The protein below binds the small molecule below.
Small molecule (SMILES): COc1cc(O)c(C(=O)c2ccccc2)cc1S(=O)(=O)O

Binding-site contacts:
Ligand atom O06 contacts residue HIS293 of chain 1.A at 3.3 Å (h-bond).
Ligand atom C13 contacts residue PHE273 of chain 1.A at 4.3 Å (hydrophobic).
Ligand atom C15 contacts residue ARG197 of chain 1.A at 3.8 Å.
Ligand atom O04 contacts residue GLN291 of chain 1.A at 2.5 Å (h-bond).
Ligand atom S01 contacts residue SER75 of chain 1.A at 3.3 Å (h-bond).
Ligand atom O07 contacts residue SER75 of chain 1.A at 2.5 Å (h-bond).
Ligand atom C11 contacts residue GLY274 of chain 1.A at 3.7 Å.
Ligand atom C14 contacts residue ARG323 of chain 1.A at 4.0 Å.
Ligand atom S01 contacts residue ARG323 of chain 1.A at 4.1 Å.
Ligand atom C14 contacts residue ARG197 of chain 1.A at 3.6 Å.
Ligand atom C10 contacts residue SER75 of chain 1.A at 4.4 Å.
Ligand atom O05 contacts residue ARG323 of chain 1.A at 3.6 Å (salt-bridge).
Ligand atom O06 contacts residue SER75 of chain 1.A at 3.0 Å (h-bond).
Ligand atom O04 contacts residue ARG323 of chain 1.A at 3.1 Å (salt-bridge).
Ligand atom C09 contacts residue ARG197 of chain 1.A at 4.2 Å.
Ligand atom O02 contacts residue VAL289 of chain 1.A at 4.3 Å.
Ligand atom C16 contacts residue VAL193 of chain 1.A at 4.2 Å (hydrophobic).
Ligand atom O05 contacts residue ARG197 of chain 1.A at 3.7 Å.
Ligand atom C18 contacts residue VAL193 of chain 1.A at 4.2 Å (hydrophobic).
Ligand atom O07 contacts residue ARG323 of chain 1.A at 4.3 Å.
Ligand atom C21 contacts residue ASP275 of chain 1.A at 3.9 Å.
Ligand atom O03 contacts residue THR245 of chain 1.A at 4.3 Å.
Ligand atom C20 contacts residue TYR220 of chain 1.A at 3.8 Å (hydrophobic).
Ligand atom C18 contacts residue TYR220 of chain 1.A at 4.3 Å (hydrophobic).
Ligand atom S01 contacts residue GLN291 of chain 1.A at 3.8 Å.
Ligand atom C13 contacts residue GLY274 of chain 1.A at 3.4 Å.
Ligand atom C16 contacts residue ARG197 of chain 1.A at 3.3 Å.
Ligand atom C08 contacts residue ARG323 of chain 1.A at 3.7 Å.
Ligand atom O03 contacts residue SER246 of chain 1.A at 4.1 Å.
Ligand atom C21 contacts residue GLY274 of chain 1.A at 3.7 Å.
Ligand atom O07 contacts residue GLN291 of chain 1.A at 2.8 Å (h-bond).
Ligand atom O06 contacts residue GLN291 of chain 1.A at 4.2 Å.
Ligand atom S01 contacts residue HIS293 of chain 1.A at 4.3 Å.
Ligand atom O04 contacts residue ALA290 of chain 1.A at 3.3 Å.
Ligand atom C08 contacts residue SER75 of chain 1.A at 4.2 Å.
Ligand atom C10 contacts residue ARG323 of chain 1.A at 3.2 Å.
Ligand atom O02 contacts residue ASP275 of chain 1.A at 4.0 Å.
Ligand atom C09 contacts residue ARG323 of chain 1.A at 3.7 Å.
Ligand atom C18 contacts residue ARG197 of chain 1.A at 4.0 Å.
Ligand atom O02 contacts residue GLY274 of chain 1.A at 3.2 Å.

Sequence of chain 1.A:
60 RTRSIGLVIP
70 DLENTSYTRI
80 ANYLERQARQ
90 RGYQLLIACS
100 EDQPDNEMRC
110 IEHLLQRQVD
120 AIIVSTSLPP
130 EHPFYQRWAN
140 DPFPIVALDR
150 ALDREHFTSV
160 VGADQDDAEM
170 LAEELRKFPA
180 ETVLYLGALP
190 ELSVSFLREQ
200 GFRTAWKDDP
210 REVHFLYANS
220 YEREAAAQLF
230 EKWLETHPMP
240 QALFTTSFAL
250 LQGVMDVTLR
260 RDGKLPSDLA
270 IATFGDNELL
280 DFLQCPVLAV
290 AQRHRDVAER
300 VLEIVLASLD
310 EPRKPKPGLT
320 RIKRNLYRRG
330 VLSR